Sequence of chain 2.A:
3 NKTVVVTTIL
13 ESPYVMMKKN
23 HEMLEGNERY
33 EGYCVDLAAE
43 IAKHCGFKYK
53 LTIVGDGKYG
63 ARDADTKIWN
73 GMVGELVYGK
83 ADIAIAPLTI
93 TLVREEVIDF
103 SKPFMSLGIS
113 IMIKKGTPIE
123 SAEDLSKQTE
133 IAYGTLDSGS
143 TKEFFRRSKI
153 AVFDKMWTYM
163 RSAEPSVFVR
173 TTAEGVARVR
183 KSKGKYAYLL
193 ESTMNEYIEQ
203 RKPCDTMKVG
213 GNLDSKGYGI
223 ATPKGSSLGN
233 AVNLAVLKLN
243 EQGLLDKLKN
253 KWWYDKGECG

This small molecule binds to this protein.
Small molecule (SMILES): N[C@@H](Cn1ccc(=O)[nH]c1=O)C(=O)O

Binding-site contacts:
Ligand atom C2 contacts residue THR143 of chain 2.A at 3.3 Å.
Ligand atom C6 contacts residue GLU193 of chain 2.A at 3.3 Å.
Ligand atom O91 contacts residue TYR61 of chain 2.A at 3.6 Å.
Ligand atom O91 contacts residue PRO89 of chain 2.A at 3.9 Å.
Ligand atom O92 contacts residue SER142 of chain 2.A at 3.0 Å (h-bond).
Ligand atom O91 contacts residue THR91 of chain 2.A at 2.9 Å (h-bond).
Ligand atom C8 contacts residue SER142 of chain 2.A at 3.4 Å.
Ligand atom C9 contacts residue ARG96 of chain 2.A at 3.4 Å.
Ligand atom C7 contacts residue TYR61 of chain 2.A at 3.6 Å (hydrophobic).
Ligand atom C9 contacts residue SER142 of chain 2.A at 3.5 Å.
Ligand atom O91 contacts residue ARG96 of chain 2.A at 2.8 Å (salt-bridge).
Ligand atom C2 contacts residue LEU138 of chain 2.A at 3.8 Å (hydrophobic).
Ligand atom C5 contacts residue GLU193 of chain 2.A at 3.5 Å.
Ligand atom N8 contacts residue TYR220 of chain 2.A at 3.8 Å.
Ligand atom C4 contacts residue THR143 of chain 2.A at 3.8 Å.
Ligand atom C8 contacts residue GLU193 of chain 2.A at 3.5 Å.
Ligand atom N1 contacts residue GLU193 of chain 2.A at 3.6 Å (salt-bridge).
Ligand atom O92 contacts residue ARG96 of chain 2.A at 2.9 Å (salt-bridge).
Ligand atom C4 contacts residue GLU193 of chain 2.A at 3.6 Å.
Ligand atom C9 contacts residue THR91 of chain 2.A at 3.7 Å.
Ligand atom C9 contacts residue TYR61 of chain 2.A at 3.7 Å (hydrophobic).
Ligand atom N8 contacts residue PRO89 of chain 2.A at 2.8 Å (h-bond).
Ligand atom N3 contacts residue GLU193 of chain 2.A at 3.7 Å.
Ligand atom O4 contacts residue GLU193 of chain 2.A at 3.0 Å (salt-bridge).
Ligand atom O2 contacts residue GLY141 of chain 2.A at 3.6 Å.
Ligand atom C8 contacts residue THR91 of chain 2.A at 3.5 Å.
Ligand atom O91 contacts residue LEU90 of chain 2.A at 3.6 Å.
Ligand atom C6 contacts residue LEU138 of chain 2.A at 3.9 Å (hydrophobic).
Ligand atom N3 contacts residue THR143 of chain 2.A at 2.8 Å (h-bond).
Ligand atom O92 contacts residue GLY141 of chain 2.A at 3.4 Å.
Ligand atom O4 contacts residue LEU192 of chain 2.A at 3.1 Å.
Ligand atom C5 contacts residue MET196 of chain 2.A at 3.6 Å (hydrophobic).
Ligand atom O92 contacts residue TYR61 of chain 2.A at 3.6 Å.
Ligand atom N8 contacts residue THR91 of chain 2.A at 3.0 Å (h-bond).
Ligand atom C2 contacts residue GLU193 of chain 2.A at 3.8 Å.
Ligand atom O2 contacts residue SER142 of chain 2.A at 3.1 Å (h-bond).
Ligand atom N8 contacts residue GLU193 of chain 2.A at 3.0 Å (salt-bridge).
Ligand atom C6 contacts residue MET196 of chain 2.A at 3.7 Å (hydrophobic).
Ligand atom O2 contacts residue THR143 of chain 2.A at 3.0 Å (h-bond).
Ligand atom N1 contacts residue LEU138 of chain 2.A at 3.6 Å.